Binding-site contacts:
Ligand atom O3P contacts residue ARG243 of chain 4.A at 3.5 Å (salt-bridge).
Ligand atom C1 contacts residue ARG276 of chain 3.A at 3.4 Å.
Ligand atom O2 contacts residue GLY122 of chain 3.A at 3.9 Å.
Ligand atom O2P contacts residue ASN212 of chain 3.A at 3.9 Å.
Ligand atom P contacts residue ASN212 of chain 3.A at 3.7 Å.
Ligand atom C1 contacts residue MG1 of chain 3.D at 3.7 Å.
Ligand atom O3P contacts residue TYR264 of chain 3.A at 3.8 Å.
Ligand atom O3P contacts residue ASN212 of chain 3.A at 2.8 Å (h-bond).
Ligand atom O1 contacts residue ARG276 of chain 3.A at 3.2 Å (salt-bridge).
Ligand atom O1 contacts residue PO41 of chain 3.G at 2.5 Å (h-bond).
Ligand atom C1 contacts residue GLU280 of chain 3.A at 3.4 Å.
Ligand atom O3 contacts residue ASP121 of chain 3.A at 2.8 Å (salt-bridge).
Ligand atom O3P contacts residue TYR244 of chain 3.A at 2.7 Å (h-bond).
Ligand atom O1 contacts residue ASP121 of chain 3.A at 2.9 Å (salt-bridge).
Ligand atom O1 contacts residue GLU280 of chain 3.A at 2.7 Å (salt-bridge).
Ligand atom O5 contacts residue LYS274 of chain 3.A at 3.0 Å (salt-bridge).
Ligand atom O1P contacts residue TYR264 of chain 3.A at 2.6 Å (h-bond).
Ligand atom C6 contacts residue TYR244 of chain 3.A at 3.6 Å (hydrophobic).
Ligand atom C6 contacts residue GLY246 of chain 3.A at 3.7 Å.
Ligand atom P contacts residue TYR264 of chain 3.A at 3.8 Å.
Ligand atom O2P contacts residue ARG243 of chain 4.A at 2.8 Å (salt-bridge).
Ligand atom P contacts residue TYR244 of chain 3.A at 3.9 Å.
Ligand atom O1P contacts residue ASN212 of chain 3.A at 3.9 Å.
Ligand atom C3 contacts residue MET248 of chain 3.A at 3.6 Å (hydrophobic).
Ligand atom O2 contacts residue PO41 of chain 3.G at 3.1 Å (h-bond).
Ligand atom O6 contacts residue LYS274 of chain 3.A at 3.2 Å (salt-bridge).
Ligand atom O3 contacts residue GLY122 of chain 3.A at 3.7 Å.
Ligand atom O4 contacts residue MET248 of chain 3.A at 3.3 Å (h-bond).
Ligand atom P contacts residue ARG243 of chain 4.A at 3.9 Å.
Ligand atom C4 contacts residue MET248 of chain 3.A at 3.6 Å (hydrophobic).
Ligand atom C1 contacts residue PO41 of chain 3.G at 3.3 Å.
Ligand atom C2 contacts residue LYS274 of chain 3.A at 3.9 Å.
Ligand atom C3 contacts residue ASP121 of chain 3.A at 3.6 Å.
Ligand atom O6 contacts residue TYR264 of chain 3.A at 3.5 Å.
Ligand atom C2 contacts residue PO41 of chain 3.G at 3.9 Å.
Ligand atom C4 contacts residue GLY246 of chain 3.A at 3.4 Å.
Ligand atom O3 contacts residue SER247 of chain 3.A at 3.6 Å.
Ligand atom O1P contacts residue TYR215 of chain 3.A at 2.6 Å (h-bond).
Ligand atom O1 contacts residue MG1 of chain 3.D at 2.3 Å.
Ligand atom O3 contacts residue MET248 of chain 3.A at 2.8 Å (h-bond).

This small molecule binds to this protein.
Small molecule (SMILES): O=P(O)(O)OC[C@H]1O[C@](O)(CO)[C@@H](O)[C@@H]1O

Sequence of chain 3.A:
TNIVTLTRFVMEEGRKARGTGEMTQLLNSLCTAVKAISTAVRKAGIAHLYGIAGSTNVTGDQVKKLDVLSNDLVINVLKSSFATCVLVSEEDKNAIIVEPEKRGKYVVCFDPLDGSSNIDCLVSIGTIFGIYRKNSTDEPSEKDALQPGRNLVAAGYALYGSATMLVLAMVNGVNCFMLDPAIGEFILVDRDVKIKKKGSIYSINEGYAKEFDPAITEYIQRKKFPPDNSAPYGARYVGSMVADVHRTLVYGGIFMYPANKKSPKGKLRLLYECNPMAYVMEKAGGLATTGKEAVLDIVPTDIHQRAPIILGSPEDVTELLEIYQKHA

Sequence of chain 4.A:
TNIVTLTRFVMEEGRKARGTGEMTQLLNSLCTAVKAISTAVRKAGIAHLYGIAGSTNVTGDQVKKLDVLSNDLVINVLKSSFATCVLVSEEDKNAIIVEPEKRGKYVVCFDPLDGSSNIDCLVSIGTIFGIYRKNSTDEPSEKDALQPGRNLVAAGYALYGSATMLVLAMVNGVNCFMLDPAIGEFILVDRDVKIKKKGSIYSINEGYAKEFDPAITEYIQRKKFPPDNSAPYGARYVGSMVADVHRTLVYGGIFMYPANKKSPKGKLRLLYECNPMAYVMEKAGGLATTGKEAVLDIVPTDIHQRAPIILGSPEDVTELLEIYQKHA